Sequence of chain 1.E:
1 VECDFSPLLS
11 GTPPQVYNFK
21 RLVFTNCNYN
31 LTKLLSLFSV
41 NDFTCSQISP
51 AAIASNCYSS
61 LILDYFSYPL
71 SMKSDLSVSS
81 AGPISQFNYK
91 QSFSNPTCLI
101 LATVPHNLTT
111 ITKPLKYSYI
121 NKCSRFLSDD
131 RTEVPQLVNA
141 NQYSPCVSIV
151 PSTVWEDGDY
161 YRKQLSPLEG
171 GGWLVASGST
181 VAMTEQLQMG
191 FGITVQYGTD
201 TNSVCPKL

This protein binds this small molecule.
Small molecule (SMILES): CC(=O)N[C@@H]1[C@@H](O)[C@H](O)[C@@H](CO)O[C@H]1O

Binding-site contacts:
Ligand atom O6 contacts residue ASN30 of chain 1.E at 4.0 Å.
Ligand atom C6 contacts residue ASN30 of chain 1.E at 4.2 Å.
Ligand atom O7 contacts residue LYS33 of chain 1.E at 3.8 Å.
Ligand atom C2 contacts residue ASN30 of chain 1.E at 2.9 Å.
Ligand atom C1 contacts residue ASN30 of chain 1.E at 1.4 Å.
Ligand atom O7 contacts residue SER36 of chain 1.E at 4.0 Å.
Ligand atom C4 contacts residue ASN30 of chain 1.E at 4.1 Å.
Ligand atom C2 contacts residue THR32 of chain 1.E at 4.4 Å.
Ligand atom N2 contacts residue ASN30 of chain 1.E at 3.4 Å (h-bond).
Ligand atom O6 contacts residue LYS207 of chain 1.E at 3.7 Å.
Ligand atom C3 contacts residue ASN30 of chain 1.E at 3.9 Å.
Ligand atom O5 contacts residue THR32 of chain 1.E at 4.0 Å.
Ligand atom N2 contacts residue LYS33 of chain 1.E at 3.8 Å.
Ligand atom C7 contacts residue LYS33 of chain 1.E at 4.3 Å.
Ligand atom O5 contacts residue ASN30 of chain 1.E at 2.0 Å (h-bond).
Ligand atom C5 contacts residue ASN30 of chain 1.E at 3.1 Å.
Ligand atom C1 contacts residue LYS33 of chain 1.E at 4.0 Å.
Ligand atom C1 contacts residue THR32 of chain 1.E at 3.9 Å.